This protein binds this small molecule.
Small molecule (SMILES): CC(=O)N[C@H]1[C@H](O[C@H]2[C@H](O)[C@@H](NC(C)=O)CO[C@@H]2CO)O[C@H](CO)[C@@H](O)[C@@H]1O

Sequence of chain 1.A:
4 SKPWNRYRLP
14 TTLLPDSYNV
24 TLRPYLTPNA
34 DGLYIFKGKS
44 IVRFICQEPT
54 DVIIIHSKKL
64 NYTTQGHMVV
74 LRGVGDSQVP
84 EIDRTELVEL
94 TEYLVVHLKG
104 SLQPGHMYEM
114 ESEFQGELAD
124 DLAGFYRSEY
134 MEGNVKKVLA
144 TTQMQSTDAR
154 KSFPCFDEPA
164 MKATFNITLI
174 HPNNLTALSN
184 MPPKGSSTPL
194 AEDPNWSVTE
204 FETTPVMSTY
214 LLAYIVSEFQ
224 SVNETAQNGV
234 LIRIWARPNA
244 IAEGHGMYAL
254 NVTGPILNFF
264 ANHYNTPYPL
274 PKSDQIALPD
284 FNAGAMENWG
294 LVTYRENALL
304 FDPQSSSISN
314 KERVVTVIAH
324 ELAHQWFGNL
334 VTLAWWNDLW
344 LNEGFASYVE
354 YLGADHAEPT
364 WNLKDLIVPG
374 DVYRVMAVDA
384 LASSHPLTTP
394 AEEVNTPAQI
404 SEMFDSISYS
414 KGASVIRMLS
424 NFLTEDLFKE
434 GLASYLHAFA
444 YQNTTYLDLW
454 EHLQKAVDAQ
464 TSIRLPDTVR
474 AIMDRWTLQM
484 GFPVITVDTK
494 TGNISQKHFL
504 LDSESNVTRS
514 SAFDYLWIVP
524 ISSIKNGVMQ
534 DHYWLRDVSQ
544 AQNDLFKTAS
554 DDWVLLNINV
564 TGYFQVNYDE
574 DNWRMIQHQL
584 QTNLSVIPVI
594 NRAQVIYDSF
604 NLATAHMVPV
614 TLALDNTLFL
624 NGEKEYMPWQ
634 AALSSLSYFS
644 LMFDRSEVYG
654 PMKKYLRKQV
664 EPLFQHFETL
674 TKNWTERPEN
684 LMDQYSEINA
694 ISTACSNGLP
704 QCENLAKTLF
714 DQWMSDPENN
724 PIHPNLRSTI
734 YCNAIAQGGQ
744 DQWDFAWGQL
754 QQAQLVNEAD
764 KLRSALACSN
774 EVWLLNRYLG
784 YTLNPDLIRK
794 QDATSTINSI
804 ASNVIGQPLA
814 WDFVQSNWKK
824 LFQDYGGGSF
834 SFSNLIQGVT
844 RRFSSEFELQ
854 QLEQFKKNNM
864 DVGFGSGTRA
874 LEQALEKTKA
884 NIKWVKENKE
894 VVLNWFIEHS

Binding-site contacts:
Ligand atom O6 contacts residue ARG46 of chain 1.A at 3.9 Å.
Ligand atom O5 contacts residue ARG46 of chain 1.A at 4.4 Å.
Ligand atom O5 contacts residue ASN169 of chain 1.A at 2.4 Å (h-bond).
Ligand atom N2 contacts residue SER20 of chain 1.A at 3.2 Å (h-bond).
Ligand atom C8 contacts residue TYR21 of chain 1.A at 3.7 Å (hydrophobic).
Ligand atom C8 contacts residue ASN22 of chain 1.A at 3.6 Å.
Ligand atom C2 contacts residue SER20 of chain 1.A at 4.1 Å.
Ligand atom C7 contacts residue ASN169 of chain 1.A at 3.8 Å.
Ligand atom O7 contacts residue ASN169 of chain 1.A at 4.4 Å.
Ligand atom C7 contacts residue ASN22 of chain 1.A at 3.3 Å.
Ligand atom C5 contacts residue THR206 of chain 1.A at 3.4 Å.
Ligand atom C6 contacts residue THR206 of chain 1.A at 3.3 Å.
Ligand atom O3 contacts residue ARG46 of chain 1.A at 3.1 Å (salt-bridge).
Ligand atom C4 contacts residue ASN169 of chain 1.A at 4.3 Å.
Ligand atom C1 contacts residue ASN169 of chain 1.A at 1.4 Å.
Ligand atom O7 contacts residue ARG46 of chain 1.A at 3.2 Å (salt-bridge).
Ligand atom C1 contacts residue SER20 of chain 1.A at 4.3 Å.
Ligand atom N2 contacts residue ASN22 of chain 1.A at 3.4 Å (h-bond).
Ligand atom C7 contacts residue SER20 of chain 1.A at 3.9 Å.
Ligand atom C1 contacts residue THR206 of chain 1.A at 3.9 Å.
Ligand atom C3 contacts residue SER20 of chain 1.A at 4.3 Å.
Ligand atom C7 contacts residue NAG1 of chain 1.B at 4.2 Å.
Ligand atom O5 contacts residue THR206 of chain 1.A at 3.2 Å (h-bond).
Ligand atom N2 contacts residue ARG46 of chain 1.A at 4.0 Å.
Ligand atom C8 contacts residue ILE44 of chain 1.A at 4.2 Å (hydrophobic).
Ligand atom C7 contacts residue ARG46 of chain 1.A at 3.7 Å.
Ligand atom C6 contacts residue ARG46 of chain 1.A at 4.2 Å.
Ligand atom C5 contacts residue ASN169 of chain 1.A at 3.7 Å.
Ligand atom C2 contacts residue ASN169 of chain 1.A at 2.5 Å.
Ligand atom C2 contacts residue ASN22 of chain 1.A at 3.9 Å.
Ligand atom N2 contacts residue ASN169 of chain 1.A at 2.9 Å (h-bond).
Ligand atom C1 contacts residue ASN22 of chain 1.A at 4.0 Å.
Ligand atom O7 contacts residue NAG1 of chain 1.B at 3.1 Å (h-bond).
Ligand atom O6 contacts residue THR206 of chain 1.A at 3.4 Å (h-bond).
Ligand atom O7 contacts residue ASN22 of chain 1.A at 3.6 Å.
Ligand atom O6 contacts residue NAG2 of chain 1.B at 3.8 Å.
Ligand atom C8 contacts residue SER20 of chain 1.A at 3.5 Å.
Ligand atom C3 contacts residue ASN169 of chain 1.A at 3.8 Å.
Ligand atom C8 contacts residue ARG46 of chain 1.A at 4.0 Å.
Ligand atom C3 contacts residue ARG46 of chain 1.A at 4.0 Å.